Binding-site contacts:
Ligand atom CA contacts residue VAL314 of chain 1.C at 3.6 Å (hydrophobic).
Ligand atom C contacts residue ASP260 of chain 1.C at 3.4 Å.
Ligand atom SG contacts residue GLY259 of chain 1.C at 3.7 Å.
Ligand atom C4 contacts residue SER267 of chain 1.C at 3.6 Å.
Ligand atom O contacts residue GLY357 of chain 1.C at 3.5 Å.
Ligand atom OG1 contacts residue MET310 of chain 1.C at 2.3 Å (h-bond).
Ligand atom CE1 contacts residue GLU262 of chain 1.C at 3.5 Å.
Ligand atom CE1 contacts residue ASN309 of chain 1.C at 3.2 Å.
Ligand atom OH contacts residue TRP311 of chain 1.C at 3.2 Å.
Ligand atom C2 contacts residue TRP311 of chain 1.C at 3.7 Å (hydrophobic).
Ligand atom CD2 contacts residue GLY357 of chain 1.C at 3.4 Å.
Ligand atom CG2 contacts residue TRP311 of chain 1.C at 3.1 Å (hydrophobic).
Ligand atom N contacts residue VAL314 of chain 1.C at 3.7 Å.
Ligand atom O contacts residue GLY259 of chain 1.C at 3.3 Å.
Ligand atom CA contacts residue ASP260 of chain 1.C at 3.5 Å.
Ligand atom C1 contacts residue PHE274 of chain 1.C at 3.4 Å (hydrophobic).
Ligand atom NH1 contacts residue ALA189 of chain 1.C at 3.7 Å.
Ligand atom C4 contacts residue MET359 of chain 1.C at 3.5 Å (hydrophobic).
Ligand atom C5 contacts residue SER267 of chain 1.C at 3.1 Å.
Ligand atom C7 contacts residue ASN309 of chain 1.C at 3.0 Å.
Ligand atom CB contacts residue MET310 of chain 1.C at 3.2 Å (hydrophobic).
Ligand atom CE2 contacts residue GLY357 of chain 1.C at 3.2 Å.
Ligand atom NH2 contacts residue ASP260 of chain 1.C at 3.7 Å.
Ligand atom CB contacts residue ARG360 of chain 1.C at 3.6 Å.
Ligand atom NH1 contacts residue ASP260 of chain 1.C at 2.9 Å (salt-bridge).
Ligand atom CB contacts residue GLY258 of chain 1.C at 3.7 Å.
Ligand atom CB contacts residue ASP260 of chain 1.C at 3.5 Å.
Ligand atom CD1 contacts residue SER257 of chain 1.C at 3.2 Å.
Ligand atom O contacts residue ASP260 of chain 1.C at 2.8 Å (salt-bridge).
Ligand atom CG2 contacts residue GLU313 of chain 1.C at 3.5 Å.
Ligand atom C6 contacts residue VAL163 of chain 1.C at 3.6 Å (hydrophobic).
Ligand atom CB contacts residue GLU313 of chain 1.C at 3.6 Å.
Ligand atom CA contacts residue ASP260 of chain 1.C at 3.4 Å.
Ligand atom OG1 contacts residue TRP311 of chain 1.C at 3.1 Å.
Ligand atom C7 contacts residue GLU262 of chain 1.C at 3.6 Å.
Ligand atom CB contacts residue ASP260 of chain 1.C at 3.4 Å.
Ligand atom CB contacts residue GLY356 of chain 1.C at 3.5 Å.
Ligand atom N contacts residue GLY258 of chain 1.C at 3.1 Å (h-bond).
Ligand atom O contacts residue SER257 of chain 1.C at 3.4 Å.
Ligand atom N contacts residue ASP260 of chain 1.C at 2.6 Å (salt-bridge).

Sequence of chain 1.C:
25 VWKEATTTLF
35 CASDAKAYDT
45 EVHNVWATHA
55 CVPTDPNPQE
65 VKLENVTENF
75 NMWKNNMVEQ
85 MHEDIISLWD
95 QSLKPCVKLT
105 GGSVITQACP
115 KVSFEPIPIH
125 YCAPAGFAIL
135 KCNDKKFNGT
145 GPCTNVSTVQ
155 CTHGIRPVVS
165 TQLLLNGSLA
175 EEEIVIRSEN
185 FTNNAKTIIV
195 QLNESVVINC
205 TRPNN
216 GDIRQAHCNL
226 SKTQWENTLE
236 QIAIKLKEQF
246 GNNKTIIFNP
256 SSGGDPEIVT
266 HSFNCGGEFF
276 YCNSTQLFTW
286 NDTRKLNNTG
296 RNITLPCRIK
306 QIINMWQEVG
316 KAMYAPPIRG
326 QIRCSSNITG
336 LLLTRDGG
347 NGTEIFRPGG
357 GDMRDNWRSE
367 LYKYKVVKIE

A small-molecule ligand and the protein it binds are described below.
Small molecule (SMILES): CC(C)C[C@@H]1NC(=O)CNC(=O)[C@H](CC(C)C)NC(=O)[C@H](CO)NC(=O)[C@H](CCCCN)NC(=O)[C@@H]2CSSC[C@@H](C(=O)N[C@H](C(N)=O)C(C)C)NC(=O)[C@H](C)NC(=O)[C@@H]3CSSC[C@H](NC(=O)[C@H](Cc4ccccc4)NC(=O)[C@H](CC4=NC=NC4)NC(=O)[C@H](CC(C)C)NC(=O)[C@H](CC(N)=O)NC(=O)/C=C\SSC[C@H](NC(=O)[C@H](CCCN=C(N)N)NC(=O)CNC(=O)[C@H](CC(C)C)NC1=O)C(=O)N[C@@H](C)C(=O)N1CCC[C@@H]1C(=O)N[C@@H]([C@@H](C)O)C(=O)N[C@@H](Cc1ccc(OCC4CCCCC4)cc1)C(=O)N3)C(=O)N[C@@H](CCC(N)=O)C(=O)N[C@@H](CC(C)C)C(=O)N[C@@H](CCCN=C(N)N)C(=O)N2